Sequence of chain 1.A:
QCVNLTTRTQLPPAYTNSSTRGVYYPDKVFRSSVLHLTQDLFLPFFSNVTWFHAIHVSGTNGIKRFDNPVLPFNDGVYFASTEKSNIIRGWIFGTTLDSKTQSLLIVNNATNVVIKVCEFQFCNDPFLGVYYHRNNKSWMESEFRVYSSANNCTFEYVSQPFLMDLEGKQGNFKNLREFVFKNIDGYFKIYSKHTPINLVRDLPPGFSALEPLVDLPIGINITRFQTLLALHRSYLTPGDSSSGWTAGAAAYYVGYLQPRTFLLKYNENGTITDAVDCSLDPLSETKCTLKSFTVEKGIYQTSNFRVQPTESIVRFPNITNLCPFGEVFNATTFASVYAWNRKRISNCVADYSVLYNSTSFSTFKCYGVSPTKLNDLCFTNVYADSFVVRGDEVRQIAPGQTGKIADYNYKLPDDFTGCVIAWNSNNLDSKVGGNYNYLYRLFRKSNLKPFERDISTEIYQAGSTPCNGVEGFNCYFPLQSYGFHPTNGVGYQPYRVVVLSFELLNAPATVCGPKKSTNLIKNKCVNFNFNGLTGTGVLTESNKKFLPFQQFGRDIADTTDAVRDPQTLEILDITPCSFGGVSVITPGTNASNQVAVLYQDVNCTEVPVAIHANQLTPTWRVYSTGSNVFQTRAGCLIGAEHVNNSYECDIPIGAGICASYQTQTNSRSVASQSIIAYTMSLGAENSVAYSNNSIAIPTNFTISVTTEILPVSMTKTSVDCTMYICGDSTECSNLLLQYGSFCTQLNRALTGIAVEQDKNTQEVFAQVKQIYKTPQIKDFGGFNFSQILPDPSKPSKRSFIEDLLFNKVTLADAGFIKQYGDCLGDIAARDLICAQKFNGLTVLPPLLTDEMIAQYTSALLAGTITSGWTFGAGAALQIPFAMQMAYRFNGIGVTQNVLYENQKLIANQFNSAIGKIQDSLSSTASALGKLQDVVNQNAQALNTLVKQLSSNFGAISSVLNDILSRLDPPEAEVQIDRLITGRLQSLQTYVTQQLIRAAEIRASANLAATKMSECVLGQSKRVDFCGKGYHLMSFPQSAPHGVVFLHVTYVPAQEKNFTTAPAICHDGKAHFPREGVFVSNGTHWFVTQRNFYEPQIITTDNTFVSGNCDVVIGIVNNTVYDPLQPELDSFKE

Binding-site contacts:
Ligand atom O7 contacts residue ASN17 of chain 1.A at 3.1 Å (h-bond).
Ligand atom C2 contacts residue ASN17 of chain 1.A at 2.5 Å.
Ligand atom O5 contacts residue ASN17 of chain 1.A at 2.4 Å (h-bond).
Ligand atom O6 contacts residue VAL16 of chain 1.A at 4.4 Å.
Ligand atom C7 contacts residue ASN137 of chain 1.A at 3.9 Å.
Ligand atom O7 contacts residue ASN137 of chain 1.A at 2.7 Å (h-bond).
Ligand atom C8 contacts residue ASN17 of chain 1.A at 4.3 Å.
Ligand atom C7 contacts residue ASN17 of chain 1.A at 3.2 Å.
Ligand atom C5 contacts residue ASN17 of chain 1.A at 3.7 Å.
Ligand atom C4 contacts residue ASN17 of chain 1.A at 4.2 Å.
Ligand atom C3 contacts residue ASN17 of chain 1.A at 3.8 Å.
Ligand atom C1 contacts residue ASN17 of chain 1.A at 1.4 Å.
Ligand atom O6 contacts residue CYS136 of chain 1.A at 4.0 Å.
Ligand atom O6 contacts residue CYS15 of chain 1.A at 3.6 Å.
Ligand atom O5 contacts residue VAL16 of chain 1.A at 4.2 Å.
Ligand atom C2 contacts residue ASN137 of chain 1.A at 4.5 Å.
Ligand atom N2 contacts residue ASN17 of chain 1.A at 2.9 Å (h-bond).

The protein below binds the small molecule below.
Small molecule (SMILES): CC(=O)N[C@@H]1[C@@H](O)[C@H](O)[C@@H](CO)O[C@H]1O